Sequence of chain 1.A:
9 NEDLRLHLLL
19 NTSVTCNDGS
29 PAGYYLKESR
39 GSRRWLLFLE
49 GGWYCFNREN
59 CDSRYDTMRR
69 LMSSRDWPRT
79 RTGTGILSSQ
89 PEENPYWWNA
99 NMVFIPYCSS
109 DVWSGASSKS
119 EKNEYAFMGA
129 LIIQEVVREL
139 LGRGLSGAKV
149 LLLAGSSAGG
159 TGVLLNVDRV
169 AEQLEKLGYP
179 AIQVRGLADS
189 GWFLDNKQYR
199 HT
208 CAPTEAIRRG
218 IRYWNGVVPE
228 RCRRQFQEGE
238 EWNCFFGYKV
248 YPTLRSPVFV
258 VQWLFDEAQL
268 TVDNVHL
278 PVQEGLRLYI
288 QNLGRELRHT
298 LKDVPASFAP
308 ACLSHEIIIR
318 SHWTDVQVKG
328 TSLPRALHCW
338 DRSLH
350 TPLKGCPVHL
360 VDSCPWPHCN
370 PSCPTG

This small molecule binds to this protein.
Small molecule (SMILES): CC(=O)N[C@@H]1[C@@H](O)[C@H](O)[C@@H](CO)O[C@H]1O

Binding-site contacts:
Ligand atom C4 contacts residue ASN19 of chain 1.A at 4.2 Å.
Ligand atom C3 contacts residue ASN19 of chain 1.A at 3.8 Å.
Ligand atom C6 contacts residue LEU129 of chain 1.A at 4.0 Å (hydrophobic).
Ligand atom O7 contacts residue GLU133 of chain 1.A at 4.3 Å.
Ligand atom C6 contacts residue VAL22 of chain 1.A at 3.9 Å (hydrophobic).
Ligand atom C1 contacts residue VAL22 of chain 1.A at 4.1 Å (hydrophobic).
Ligand atom O7 contacts residue ASN19 of chain 1.A at 3.2 Å (h-bond).
Ligand atom C8 contacts residue ASN19 of chain 1.A at 4.4 Å.
Ligand atom N2 contacts residue ASN19 of chain 1.A at 2.8 Å (h-bond).
Ligand atom O5 contacts residue ASN19 of chain 1.A at 2.3 Å (h-bond).
Ligand atom C6 contacts residue MET126 of chain 1.A at 4.4 Å (hydrophobic).
Ligand atom C5 contacts residue VAL22 of chain 1.A at 4.1 Å (hydrophobic).
Ligand atom C2 contacts residue ASN19 of chain 1.A at 2.4 Å.
Ligand atom C5 contacts residue ASN19 of chain 1.A at 3.7 Å.
Ligand atom O6 contacts residue VAL22 of chain 1.A at 4.2 Å.
Ligand atom O5 contacts residue VAL22 of chain 1.A at 3.2 Å.
Ligand atom C7 contacts residue ASN19 of chain 1.A at 3.2 Å.
Ligand atom O6 contacts residue LEU129 of chain 1.A at 3.8 Å.
Ligand atom C1 contacts residue ASN19 of chain 1.A at 1.4 Å.
Ligand atom O6 contacts residue GLN132 of chain 1.A at 3.8 Å.